The protein below binds the small molecule below.
Small molecule (SMILES): O=c1c2c(ccc3nc(-c4cccnc4)sc32)ncn1C1CC1

Binding-site contacts:
Ligand atom C15 contacts residue ASP183 of chain 1.D at 4.0 Å.
Ligand atom C3 contacts residue SER118 of chain 1.D at 3.7 Å.
Ligand atom N3 contacts residue VAL182 of chain 1.D at 3.9 Å.
Ligand atom N contacts residue MET116 of chain 1.D at 4.0 Å.
Ligand atom C6 contacts residue LEU117 of chain 1.D at 3.7 Å (hydrophobic).
Ligand atom C15 contacts residue PHE46 of chain 1.D at 3.5 Å (hydrophobic).
Ligand atom C13 contacts residue ASP183 of chain 1.D at 3.9 Å.
Ligand atom C14 contacts residue LYS64 of chain 1.D at 3.7 Å.
Ligand atom C12 contacts residue VAL49 of chain 1.D at 4.0 Å (hydrophobic).
Ligand atom C3 contacts residue LEU117 of chain 1.D at 3.2 Å (hydrophobic).
Ligand atom C14 contacts residue PHE46 of chain 1.D at 3.3 Å (hydrophobic).
Ligand atom O contacts residue ILE41 of chain 1.D at 3.8 Å.
Ligand atom N contacts residue LEU117 of chain 1.D at 3.0 Å (h-bond).
Ligand atom N contacts residue GLU115 of chain 1.D at 4.1 Å.
Ligand atom C6 contacts residue SER118 of chain 1.D at 3.5 Å.
Ligand atom C6 contacts residue MET116 of chain 1.D at 4.1 Å (hydrophobic).
Ligand atom C3 contacts residue LEU170 of chain 1.D at 3.9 Å (hydrophobic).
Ligand atom C5 contacts residue ILE41 of chain 1.D at 3.8 Å (hydrophobic).
Ligand atom C contacts residue LEU170 of chain 1.D at 3.5 Å (hydrophobic).
Ligand atom C4 contacts residue SER118 of chain 1.D at 3.6 Å.
Ligand atom C9 contacts residue VAL182 of chain 1.D at 4.1 Å (hydrophobic).
Ligand atom C10 contacts residue LEU170 of chain 1.D at 4.0 Å (hydrophobic).
Ligand atom C14 contacts residue ASP183 of chain 1.D at 3.2 Å.
Ligand atom C7 contacts residue ALA62 of chain 1.D at 3.8 Å (hydrophobic).
Ligand atom N2 contacts residue LYS64 of chain 1.D at 2.9 Å (salt-bridge).
Ligand atom N1 contacts residue ILE41 of chain 1.D at 4.1 Å.
Ligand atom C8 contacts residue PHE114 of chain 1.D at 3.9 Å (hydrophobic).
Ligand atom C7 contacts residue GLU115 of chain 1.D at 3.5 Å.
Ligand atom N1 contacts residue SER118 of chain 1.D at 3.9 Å.
Ligand atom C8 contacts residue VAL182 of chain 1.D at 3.9 Å (hydrophobic).
Ligand atom N1 contacts residue LEU170 of chain 1.D at 3.7 Å.
Ligand atom C13 contacts residue LYS64 of chain 1.D at 3.7 Å.
Ligand atom N contacts residue LEU170 of chain 1.D at 3.9 Å.
Ligand atom N2 contacts residue ASP183 of chain 1.D at 3.4 Å (salt-bridge).
Ligand atom C3 contacts residue MET116 of chain 1.D at 3.8 Å (hydrophobic).
Ligand atom O contacts residue LEU170 of chain 1.D at 4.1 Å.
Ligand atom C contacts residue ILE41 of chain 1.D at 3.9 Å (hydrophobic).
Ligand atom C1 contacts residue LEU170 of chain 1.D at 3.5 Å (hydrophobic).
Ligand atom C2 contacts residue LEU170 of chain 1.D at 3.6 Å (hydrophobic).
Ligand atom C2 contacts residue ALA62 of chain 1.D at 3.8 Å (hydrophobic).

Sequence of chain 1.D:
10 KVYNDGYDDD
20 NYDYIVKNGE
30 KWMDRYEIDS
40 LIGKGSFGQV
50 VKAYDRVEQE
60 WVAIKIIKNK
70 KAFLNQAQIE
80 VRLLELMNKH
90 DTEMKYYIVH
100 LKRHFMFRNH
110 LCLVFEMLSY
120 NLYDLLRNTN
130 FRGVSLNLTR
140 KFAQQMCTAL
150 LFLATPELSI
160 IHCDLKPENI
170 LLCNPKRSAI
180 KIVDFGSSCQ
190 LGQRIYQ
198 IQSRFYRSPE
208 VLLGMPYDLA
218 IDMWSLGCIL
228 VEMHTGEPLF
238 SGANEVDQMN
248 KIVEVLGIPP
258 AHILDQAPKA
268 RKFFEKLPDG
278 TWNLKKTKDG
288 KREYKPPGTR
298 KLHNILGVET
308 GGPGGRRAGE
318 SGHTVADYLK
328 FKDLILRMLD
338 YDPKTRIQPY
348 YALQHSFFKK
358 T